This protein binds this small molecule.
Small molecule (SMILES): CC(=O)N[C@H]1[C@H](O[C@H]2[C@H](O)[C@@H](NC(C)=O)CO[C@@H]2CO)O[C@H](CO)[C@@H](O[C@@H]2O[C@H](CO[C@H]3O[C@H](CO)[C@@H](O)[C@H](O)[C@@H]3O)[C@@H](O)[C@H](O[C@H]3O[C@H](CO)[C@@H](O)[C@H](O)[C@@H]3O)[C@@H]2O)[C@@H]1O

Sequence of chain 1.C:
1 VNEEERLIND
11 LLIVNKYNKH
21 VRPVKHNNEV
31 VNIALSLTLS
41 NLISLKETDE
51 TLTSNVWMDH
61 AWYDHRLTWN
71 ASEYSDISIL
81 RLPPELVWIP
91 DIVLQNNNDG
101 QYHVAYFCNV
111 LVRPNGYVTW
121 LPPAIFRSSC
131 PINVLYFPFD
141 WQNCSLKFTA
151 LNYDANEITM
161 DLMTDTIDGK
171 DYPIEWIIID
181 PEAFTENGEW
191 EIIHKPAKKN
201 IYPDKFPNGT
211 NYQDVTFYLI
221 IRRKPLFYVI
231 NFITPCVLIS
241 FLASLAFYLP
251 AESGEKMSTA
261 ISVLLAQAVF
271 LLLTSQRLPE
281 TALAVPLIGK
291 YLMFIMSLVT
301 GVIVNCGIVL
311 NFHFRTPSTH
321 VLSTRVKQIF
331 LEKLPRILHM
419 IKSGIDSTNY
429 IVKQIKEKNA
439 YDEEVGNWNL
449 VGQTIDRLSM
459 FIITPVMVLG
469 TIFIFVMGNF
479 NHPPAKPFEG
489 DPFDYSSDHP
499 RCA

Binding-site contacts:
Ligand atom C1 contacts residue GLU73 of chain 1.C at 4.0 Å.
Ligand atom C3 contacts residue ASN70 of chain 1.C at 3.8 Å.
Ligand atom O6 contacts residue GLU73 of chain 1.C at 2.5 Å (salt-bridge).
Ligand atom C1 contacts residue SER72 of chain 1.C at 3.4 Å.
Ligand atom O6 contacts residue ASN70 of chain 1.C at 4.4 Å.
Ligand atom O5 contacts residue ASN70 of chain 1.C at 2.3 Å (h-bond).
Ligand atom C5 contacts residue ASN70 of chain 1.C at 3.6 Å.
Ligand atom C5 contacts residue SER72 of chain 1.C at 3.2 Å.
Ligand atom N2 contacts residue ASN70 of chain 1.C at 2.9 Å (h-bond).
Ligand atom O6 contacts residue SER72 of chain 1.C at 3.9 Å.
Ligand atom O5 contacts residue SER72 of chain 1.C at 3.2 Å (h-bond).
Ligand atom O7 contacts residue ASN70 of chain 1.C at 3.6 Å.
Ligand atom C2 contacts residue ASN70 of chain 1.C at 2.5 Å.
Ligand atom C4 contacts residue ASN70 of chain 1.C at 4.2 Å.
Ligand atom C6 contacts residue SER72 of chain 1.C at 3.7 Å.
Ligand atom C6 contacts residue GLU73 of chain 1.C at 3.7 Å.
Ligand atom O5 contacts residue GLU73 of chain 1.C at 3.2 Å (salt-bridge).
Ligand atom C5 contacts residue GLU73 of chain 1.C at 4.0 Å.
Ligand atom C1 contacts residue ASN70 of chain 1.C at 1.4 Å.
Ligand atom C7 contacts residue ASN70 of chain 1.C at 3.5 Å.